Binding-site contacts:
Ligand atom O6 contacts residue GLY130 of chain 1.A at 3.2 Å (h-bond).
Ligand atom C4 contacts residue TRP62 of chain 1.A at 3.7 Å (hydrophobic).
Ligand atom O4 contacts residue TRP62 of chain 1.A at 4.4 Å.
Ligand atom O4 contacts residue ASP134 of chain 1.A at 2.5 Å (salt-bridge).
Ligand atom C4 contacts residue ASP134 of chain 1.A at 3.4 Å.
Ligand atom C5 contacts residue CYS131 of chain 1.A at 3.9 Å (hydrophobic).
Ligand atom O6 contacts residue ASP134 of chain 1.A at 2.7 Å (salt-bridge).
Ligand atom C2 contacts residue TRP62 of chain 1.A at 3.7 Å (hydrophobic).
Ligand atom O4 contacts residue TYR89 of chain 1.A at 3.7 Å.
Ligand atom C4 contacts residue GLY12 of chain 1.A at 3.5 Å.
Ligand atom C5 contacts residue TRP62 of chain 1.A at 4.1 Å (hydrophobic).
Ligand atom O6 contacts residue TRP129 of chain 1.A at 4.2 Å.
Ligand atom O6 contacts residue ARG132 of chain 1.A at 3.0 Å (salt-bridge).
Ligand atom C4 contacts residue GLY11 of chain 1.A at 4.2 Å.
Ligand atom C1 contacts residue TRP62 of chain 1.A at 4.2 Å (hydrophobic).
Ligand atom C1 contacts residue CYS131 of chain 1.A at 3.8 Å (hydrophobic).
Ligand atom O3 contacts residue TRP62 of chain 1.A at 3.8 Å.
Ligand atom C3 contacts residue TRP62 of chain 1.A at 4.3 Å (hydrophobic).
Ligand atom C6 contacts residue TYR89 of chain 1.A at 3.8 Å (hydrophobic).
Ligand atom O3 contacts residue GLY11 of chain 1.A at 3.8 Å.
Ligand atom O5 contacts residue CYS131 of chain 1.A at 3.0 Å (h-bond).
Ligand atom C5 contacts residue ASP134 of chain 1.A at 4.0 Å.
Ligand atom O4 contacts residue GLY11 of chain 1.A at 3.4 Å.
Ligand atom O2 contacts residue TYR89 of chain 1.A at 3.9 Å.
Ligand atom O5 contacts residue GLY130 of chain 1.A at 3.9 Å.
Ligand atom O4 contacts residue GLY12 of chain 1.A at 3.4 Å (h-bond).
Ligand atom C3 contacts residue GLY12 of chain 1.A at 3.7 Å.
Ligand atom O6 contacts residue CYS131 of chain 1.A at 3.0 Å (h-bond).
Ligand atom C6 contacts residue CYS131 of chain 1.A at 3.7 Å (hydrophobic).
Ligand atom O5 contacts residue TRP62 of chain 1.A at 3.6 Å.
Ligand atom C5 contacts residue TYR89 of chain 1.A at 4.4 Å (hydrophobic).
Ligand atom C6 contacts residue GLY130 of chain 1.A at 4.4 Å.
Ligand atom O3 contacts residue GLY12 of chain 1.A at 2.9 Å (h-bond).
Ligand atom O6 contacts residue TRP62 of chain 1.A at 3.9 Å.
Ligand atom O2 contacts residue TRP62 of chain 1.A at 4.2 Å.
Ligand atom C6 contacts residue ARG132 of chain 1.A at 3.7 Å.
Ligand atom C6 contacts residue ASP134 of chain 1.A at 3.5 Å.
Ligand atom C6 contacts residue TRP62 of chain 1.A at 3.7 Å (hydrophobic).

Sequence of chain 1.A:
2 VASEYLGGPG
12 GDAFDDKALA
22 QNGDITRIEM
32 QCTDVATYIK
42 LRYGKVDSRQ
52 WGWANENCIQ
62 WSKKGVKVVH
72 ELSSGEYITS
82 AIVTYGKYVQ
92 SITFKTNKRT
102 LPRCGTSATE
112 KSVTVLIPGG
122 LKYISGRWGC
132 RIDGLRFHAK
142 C

A protein and the small-molecule ligand that binds it are described below.
Small molecule (SMILES): OC[C@H]1O[C@H](O[C@H]2O[C@H](CO)[C@@H](O)[C@H](O)[C@H]2O)[C@H](O)[C@@H](O)[C@@H]1O